Sequence of chain 1.A:
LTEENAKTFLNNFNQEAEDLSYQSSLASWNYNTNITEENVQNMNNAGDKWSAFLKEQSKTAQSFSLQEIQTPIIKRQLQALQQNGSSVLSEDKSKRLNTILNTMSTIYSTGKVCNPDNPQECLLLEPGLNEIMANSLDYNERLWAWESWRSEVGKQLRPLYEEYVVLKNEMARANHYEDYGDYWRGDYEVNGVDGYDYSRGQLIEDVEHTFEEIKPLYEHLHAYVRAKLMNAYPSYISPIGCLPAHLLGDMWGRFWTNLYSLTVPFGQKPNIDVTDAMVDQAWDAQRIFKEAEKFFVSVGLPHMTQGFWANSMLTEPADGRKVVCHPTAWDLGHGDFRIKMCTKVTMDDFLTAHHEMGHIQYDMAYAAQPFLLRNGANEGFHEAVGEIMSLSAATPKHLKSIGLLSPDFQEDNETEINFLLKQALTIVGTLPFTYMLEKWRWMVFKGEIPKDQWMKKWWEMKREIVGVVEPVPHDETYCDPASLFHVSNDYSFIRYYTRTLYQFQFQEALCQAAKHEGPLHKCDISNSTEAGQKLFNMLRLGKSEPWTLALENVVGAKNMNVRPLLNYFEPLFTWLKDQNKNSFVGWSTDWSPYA

Binding-site contacts:
Ligand atom O7 contacts residue ASN35 of chain 1.A at 4.4 Å.
Ligand atom C1 contacts residue THR37 of chain 1.A at 4.0 Å.
Ligand atom C6 contacts residue GLU39 of chain 1.A at 3.4 Å.
Ligand atom O6 contacts residue THR37 of chain 1.A at 3.6 Å.
Ligand atom C4 contacts residue ASN35 of chain 1.A at 4.0 Å.
Ligand atom C1 contacts residue ASN35 of chain 1.A at 1.4 Å.
Ligand atom O5 contacts residue THR37 of chain 1.A at 3.8 Å.
Ligand atom C8 contacts residue ARG322 of chain 1.A at 3.4 Å.
Ligand atom C7 contacts residue ARG322 of chain 1.A at 4.0 Å.
Ligand atom O5 contacts residue ASN40 of chain 1.A at 3.9 Å.
Ligand atom N2 contacts residue ASN35 of chain 1.A at 3.0 Å (h-bond).
Ligand atom O6 contacts residue GLU39 of chain 1.A at 2.7 Å (salt-bridge).
Ligand atom N2 contacts residue ARG322 of chain 1.A at 4.1 Å.
Ligand atom O5 contacts residue ASN35 of chain 1.A at 2.2 Å (h-bond).
Ligand atom C3 contacts residue ASN35 of chain 1.A at 3.7 Å.
Ligand atom C2 contacts residue ASN35 of chain 1.A at 2.3 Å.
Ligand atom C7 contacts residue ASN35 of chain 1.A at 4.0 Å.
Ligand atom C5 contacts residue ASN35 of chain 1.A at 3.5 Å.

This protein binds this small molecule.
Small molecule (SMILES): CC(=O)N[C@@H]1[C@@H](O)[C@H](O)[C@@H](CO)O[C@H]1O